Binding-site contacts:
Ligand atom C5 contacts residue TYR19 of chain 1.A at 4.5 Å (hydrophobic).
Ligand atom O5 contacts residue ASN52 of chain 1.A at 2.4 Å (h-bond).
Ligand atom C8 contacts residue PHE50 of chain 1.A at 3.5 Å (hydrophobic).
Ligand atom C6 contacts residue TYR19 of chain 1.A at 4.3 Å (hydrophobic).
Ligand atom N2 contacts residue ASN52 of chain 1.A at 2.9 Å (h-bond).
Ligand atom C2 contacts residue ASN52 of chain 1.A at 2.4 Å.
Ligand atom O7 contacts residue ASN52 of chain 1.A at 3.5 Å (h-bond).
Ligand atom C5 contacts residue ASN52 of chain 1.A at 3.7 Å.
Ligand atom C1 contacts residue TYR19 of chain 1.A at 4.2 Å (hydrophobic).
Ligand atom C8 contacts residue ASN52 of chain 1.A at 3.9 Å.
Ligand atom C4 contacts residue ASN52 of chain 1.A at 4.2 Å.
Ligand atom O5 contacts residue TYR19 of chain 1.A at 3.5 Å.
Ligand atom C3 contacts residue ASN52 of chain 1.A at 3.8 Å.
Ligand atom C1 contacts residue ASN52 of chain 1.A at 1.4 Å.
Ligand atom C7 contacts residue ASN52 of chain 1.A at 3.4 Å.

Sequence of chain 1.A:
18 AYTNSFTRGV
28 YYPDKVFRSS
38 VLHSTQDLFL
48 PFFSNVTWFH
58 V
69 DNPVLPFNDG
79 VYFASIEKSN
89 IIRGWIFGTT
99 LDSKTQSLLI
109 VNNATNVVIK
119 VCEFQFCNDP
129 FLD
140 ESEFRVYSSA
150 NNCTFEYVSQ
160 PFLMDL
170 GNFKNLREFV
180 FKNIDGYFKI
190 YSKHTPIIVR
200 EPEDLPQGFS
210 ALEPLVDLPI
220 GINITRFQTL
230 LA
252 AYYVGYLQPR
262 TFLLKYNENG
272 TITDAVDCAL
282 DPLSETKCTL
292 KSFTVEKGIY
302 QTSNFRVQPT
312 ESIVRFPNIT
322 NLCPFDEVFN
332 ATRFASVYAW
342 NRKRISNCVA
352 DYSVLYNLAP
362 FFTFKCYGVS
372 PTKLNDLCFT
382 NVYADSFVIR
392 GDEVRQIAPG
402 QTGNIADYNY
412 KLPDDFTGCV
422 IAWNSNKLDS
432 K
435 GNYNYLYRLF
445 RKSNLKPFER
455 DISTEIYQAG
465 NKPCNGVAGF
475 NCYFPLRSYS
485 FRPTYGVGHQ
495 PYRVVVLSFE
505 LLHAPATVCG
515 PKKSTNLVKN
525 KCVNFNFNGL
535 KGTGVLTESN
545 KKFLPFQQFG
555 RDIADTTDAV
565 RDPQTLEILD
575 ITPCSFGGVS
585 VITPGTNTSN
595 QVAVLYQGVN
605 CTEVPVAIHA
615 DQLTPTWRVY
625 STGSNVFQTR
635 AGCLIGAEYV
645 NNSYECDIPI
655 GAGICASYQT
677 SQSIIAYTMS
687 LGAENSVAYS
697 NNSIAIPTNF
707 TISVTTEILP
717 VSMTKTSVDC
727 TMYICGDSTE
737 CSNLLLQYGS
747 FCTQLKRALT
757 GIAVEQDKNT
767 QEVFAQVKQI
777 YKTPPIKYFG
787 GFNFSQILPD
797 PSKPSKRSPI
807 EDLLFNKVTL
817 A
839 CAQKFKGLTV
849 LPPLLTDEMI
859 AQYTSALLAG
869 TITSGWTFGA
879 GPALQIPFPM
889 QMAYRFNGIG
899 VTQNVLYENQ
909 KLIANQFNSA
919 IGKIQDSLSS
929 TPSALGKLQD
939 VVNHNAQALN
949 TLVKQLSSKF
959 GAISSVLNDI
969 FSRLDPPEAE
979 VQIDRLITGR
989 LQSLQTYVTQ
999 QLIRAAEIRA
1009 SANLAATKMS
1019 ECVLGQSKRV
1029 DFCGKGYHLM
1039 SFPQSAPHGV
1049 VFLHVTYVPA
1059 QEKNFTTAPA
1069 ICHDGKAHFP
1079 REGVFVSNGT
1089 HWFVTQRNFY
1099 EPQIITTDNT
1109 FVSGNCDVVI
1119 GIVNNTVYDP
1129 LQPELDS

The small molecule below binds the protein below.
Small molecule (SMILES): CC(=O)N[C@@H]1[C@@H](O)[C@H](O)[C@@H](CO)O[C@H]1O